Sequence of chain 1.B:
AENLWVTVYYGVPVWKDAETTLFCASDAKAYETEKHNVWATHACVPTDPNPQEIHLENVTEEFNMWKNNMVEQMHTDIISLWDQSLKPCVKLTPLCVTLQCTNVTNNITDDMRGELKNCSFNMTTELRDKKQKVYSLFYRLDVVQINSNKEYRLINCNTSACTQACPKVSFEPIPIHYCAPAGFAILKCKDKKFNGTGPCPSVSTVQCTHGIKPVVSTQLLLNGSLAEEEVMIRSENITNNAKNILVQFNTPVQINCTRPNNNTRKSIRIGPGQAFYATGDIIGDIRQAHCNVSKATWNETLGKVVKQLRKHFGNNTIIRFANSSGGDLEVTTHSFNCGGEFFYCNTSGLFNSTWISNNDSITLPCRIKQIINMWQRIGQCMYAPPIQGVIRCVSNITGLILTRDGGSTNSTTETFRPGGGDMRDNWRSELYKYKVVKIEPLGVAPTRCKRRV

This small molecule binds to this protein.
Small molecule (SMILES): CC(=O)N[C@H]1[C@H](O[C@H]2[C@H](O)[C@@H](NC(C)=O)CO[C@@H]2CO)O[C@H](CO)[C@@H](O)[C@@H]1O

Binding-site contacts:
Ligand atom C4 contacts residue ASN265 of chain 1.B at 4.2 Å.
Ligand atom C8 contacts residue SER303 of chain 1.B at 3.7 Å.
Ligand atom C4 contacts residue GLN263 of chain 1.B at 4.2 Å.
Ligand atom C1 contacts residue GLN263 of chain 1.B at 3.5 Å.
Ligand atom N2 contacts residue GLN263 of chain 1.B at 4.1 Å.
Ligand atom C1 contacts residue ASN265 of chain 1.B at 1.4 Å.
Ligand atom N2 contacts residue ASN265 of chain 1.B at 2.9 Å (h-bond).
Ligand atom C5 contacts residue ASN265 of chain 1.B at 3.7 Å.
Ligand atom O7 contacts residue ASN265 of chain 1.B at 3.2 Å (h-bond).
Ligand atom C3 contacts residue ASN265 of chain 1.B at 3.8 Å.
Ligand atom C3 contacts residue GLN263 of chain 1.B at 3.6 Å.
Ligand atom C2 contacts residue ASN265 of chain 1.B at 2.5 Å.
Ligand atom C8 contacts residue VAL302 of chain 1.B at 4.1 Å (hydrophobic).
Ligand atom C8 contacts residue ASN265 of chain 1.B at 4.4 Å.
Ligand atom C5 contacts residue GLN263 of chain 1.B at 3.8 Å.
Ligand atom O5 contacts residue GLN263 of chain 1.B at 4.0 Å.
Ligand atom O5 contacts residue ASN265 of chain 1.B at 2.4 Å (h-bond).
Ligand atom C7 contacts residue ASN265 of chain 1.B at 3.3 Å.
Ligand atom C2 contacts residue GLN263 of chain 1.B at 3.9 Å.